This small molecule binds to this protein.
Small molecule (SMILES): CC(=O)N[C@@H]1[C@@H](O)[C@H](O)[C@@H](CO)O[C@H]1O

Binding-site contacts:
Ligand atom C1 contacts residue GLU281 of chain 1.C at 3.2 Å.
Ligand atom C8 contacts residue ASN280 of chain 1.C at 3.2 Å.
Ligand atom O5 contacts residue GLU281 of chain 1.C at 4.3 Å.
Ligand atom N2 contacts residue GLU281 of chain 1.C at 3.1 Å (salt-bridge).
Ligand atom C7 contacts residue ASN280 of chain 1.C at 4.0 Å.
Ligand atom C5 contacts residue ASN282 of chain 1.C at 3.7 Å.
Ligand atom C2 contacts residue GLU281 of chain 1.C at 3.6 Å.
Ligand atom O6 contacts residue LYS558 of chain 1.B at 3.9 Å.
Ligand atom N2 contacts residue ASN280 of chain 1.C at 4.0 Å.
Ligand atom C3 contacts residue GLU281 of chain 1.C at 4.0 Å.
Ligand atom C1 contacts residue ASN282 of chain 1.C at 1.4 Å.
Ligand atom C4 contacts residue ASN282 of chain 1.C at 4.3 Å.
Ligand atom O5 contacts residue ASN282 of chain 1.C at 2.4 Å (h-bond).
Ligand atom C8 contacts residue GLU281 of chain 1.C at 4.3 Å.
Ligand atom C3 contacts residue ASN282 of chain 1.C at 3.8 Å.
Ligand atom C7 contacts residue ASN282 of chain 1.C at 4.0 Å.
Ligand atom C7 contacts residue GLU281 of chain 1.C at 4.2 Å.
Ligand atom C2 contacts residue ASN282 of chain 1.C at 2.5 Å.
Ligand atom N2 contacts residue ASN282 of chain 1.C at 2.9 Å (h-bond).
Ligand atom C6 contacts residue LYS558 of chain 1.B at 4.4 Å.

Sequence of chain 1.C:
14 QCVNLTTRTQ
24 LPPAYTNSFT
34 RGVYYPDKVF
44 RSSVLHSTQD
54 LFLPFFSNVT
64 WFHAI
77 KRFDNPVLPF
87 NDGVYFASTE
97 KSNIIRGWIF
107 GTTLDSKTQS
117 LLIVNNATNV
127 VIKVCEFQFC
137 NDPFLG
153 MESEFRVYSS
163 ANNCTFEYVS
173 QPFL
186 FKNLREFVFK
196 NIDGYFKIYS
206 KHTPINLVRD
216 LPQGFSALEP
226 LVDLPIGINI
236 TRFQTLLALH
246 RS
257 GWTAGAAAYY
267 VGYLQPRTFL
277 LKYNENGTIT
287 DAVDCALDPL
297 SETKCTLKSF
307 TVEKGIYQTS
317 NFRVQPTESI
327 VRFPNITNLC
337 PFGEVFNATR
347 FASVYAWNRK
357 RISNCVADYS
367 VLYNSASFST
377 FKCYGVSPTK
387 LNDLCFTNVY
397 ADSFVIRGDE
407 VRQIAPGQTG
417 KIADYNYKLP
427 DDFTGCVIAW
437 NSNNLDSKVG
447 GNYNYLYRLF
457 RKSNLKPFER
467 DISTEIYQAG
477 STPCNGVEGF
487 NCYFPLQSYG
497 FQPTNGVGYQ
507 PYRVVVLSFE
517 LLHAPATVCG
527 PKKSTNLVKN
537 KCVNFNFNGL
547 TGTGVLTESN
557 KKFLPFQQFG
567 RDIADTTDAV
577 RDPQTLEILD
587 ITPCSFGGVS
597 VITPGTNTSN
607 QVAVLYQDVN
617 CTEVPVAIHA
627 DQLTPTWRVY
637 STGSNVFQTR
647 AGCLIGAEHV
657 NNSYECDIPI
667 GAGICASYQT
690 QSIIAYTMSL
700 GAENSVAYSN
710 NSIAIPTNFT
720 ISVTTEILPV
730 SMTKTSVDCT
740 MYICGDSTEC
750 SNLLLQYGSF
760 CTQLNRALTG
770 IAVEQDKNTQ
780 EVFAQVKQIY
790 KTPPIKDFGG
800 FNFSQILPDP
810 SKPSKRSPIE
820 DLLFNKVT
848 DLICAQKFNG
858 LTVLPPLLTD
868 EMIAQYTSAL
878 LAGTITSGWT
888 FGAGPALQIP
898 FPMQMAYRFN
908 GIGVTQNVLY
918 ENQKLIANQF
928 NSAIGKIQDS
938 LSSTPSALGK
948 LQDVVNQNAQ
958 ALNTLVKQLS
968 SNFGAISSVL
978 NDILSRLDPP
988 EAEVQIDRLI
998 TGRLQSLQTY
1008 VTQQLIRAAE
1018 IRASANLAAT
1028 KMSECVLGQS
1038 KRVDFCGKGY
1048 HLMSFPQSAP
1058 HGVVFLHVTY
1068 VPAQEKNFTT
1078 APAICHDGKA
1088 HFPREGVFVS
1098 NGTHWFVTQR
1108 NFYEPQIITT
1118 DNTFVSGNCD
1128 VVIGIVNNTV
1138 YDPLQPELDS

Sequence of chain 1.B:
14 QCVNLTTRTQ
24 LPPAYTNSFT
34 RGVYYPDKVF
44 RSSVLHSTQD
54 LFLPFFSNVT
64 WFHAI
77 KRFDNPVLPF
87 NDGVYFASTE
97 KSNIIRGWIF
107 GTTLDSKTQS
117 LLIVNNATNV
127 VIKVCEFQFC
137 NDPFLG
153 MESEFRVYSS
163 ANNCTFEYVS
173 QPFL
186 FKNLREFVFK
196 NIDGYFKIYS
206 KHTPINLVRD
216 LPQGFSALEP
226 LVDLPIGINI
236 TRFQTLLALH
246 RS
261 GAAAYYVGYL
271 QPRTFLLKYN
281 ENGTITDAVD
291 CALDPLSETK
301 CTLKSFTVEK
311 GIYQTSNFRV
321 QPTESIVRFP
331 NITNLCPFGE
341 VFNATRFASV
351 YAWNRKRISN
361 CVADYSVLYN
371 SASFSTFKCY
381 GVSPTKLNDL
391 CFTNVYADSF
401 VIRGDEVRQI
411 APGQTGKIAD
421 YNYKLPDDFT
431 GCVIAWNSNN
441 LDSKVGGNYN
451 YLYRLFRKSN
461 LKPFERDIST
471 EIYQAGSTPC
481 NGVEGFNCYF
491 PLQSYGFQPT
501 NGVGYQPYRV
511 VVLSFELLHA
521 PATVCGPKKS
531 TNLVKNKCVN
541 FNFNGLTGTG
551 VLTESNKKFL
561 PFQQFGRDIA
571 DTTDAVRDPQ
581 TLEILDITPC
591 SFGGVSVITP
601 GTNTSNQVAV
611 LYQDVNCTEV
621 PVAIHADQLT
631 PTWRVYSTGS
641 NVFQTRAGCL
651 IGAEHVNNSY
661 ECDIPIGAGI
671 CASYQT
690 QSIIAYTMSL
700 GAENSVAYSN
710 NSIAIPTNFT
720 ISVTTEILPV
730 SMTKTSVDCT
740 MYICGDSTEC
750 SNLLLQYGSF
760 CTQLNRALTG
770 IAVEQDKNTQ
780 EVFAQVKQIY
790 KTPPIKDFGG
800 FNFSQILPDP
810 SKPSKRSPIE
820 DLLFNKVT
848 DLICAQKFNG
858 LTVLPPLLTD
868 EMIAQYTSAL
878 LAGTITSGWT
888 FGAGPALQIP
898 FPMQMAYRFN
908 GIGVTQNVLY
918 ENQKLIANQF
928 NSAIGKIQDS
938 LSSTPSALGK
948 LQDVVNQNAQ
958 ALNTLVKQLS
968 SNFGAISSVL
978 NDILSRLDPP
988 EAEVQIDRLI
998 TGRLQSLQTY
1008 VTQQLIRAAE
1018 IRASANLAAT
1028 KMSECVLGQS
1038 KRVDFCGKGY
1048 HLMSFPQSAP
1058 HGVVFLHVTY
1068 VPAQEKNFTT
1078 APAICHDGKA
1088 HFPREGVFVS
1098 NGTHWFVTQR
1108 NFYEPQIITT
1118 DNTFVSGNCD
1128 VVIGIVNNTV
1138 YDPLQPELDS